Sequence of chain 1.B:
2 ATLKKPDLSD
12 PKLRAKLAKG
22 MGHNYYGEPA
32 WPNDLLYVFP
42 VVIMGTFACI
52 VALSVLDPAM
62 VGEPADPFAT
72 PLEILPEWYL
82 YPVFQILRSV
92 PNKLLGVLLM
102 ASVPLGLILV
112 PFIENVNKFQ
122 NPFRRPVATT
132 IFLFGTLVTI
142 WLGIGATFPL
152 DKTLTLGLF

This small molecule binds to this protein.
Small molecule (SMILES): CC(=O)OC[C@@H](O)CO[C@@H]1O[C@H](CS(=O)(=O)O)[C@@H](O)[C@H](O)[C@H]1O

Sequence of chain 1.D:
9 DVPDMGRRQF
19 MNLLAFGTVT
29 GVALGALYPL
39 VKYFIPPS

Binding-site contacts:
Ligand atom S contacts residue ARG16 of chain 1.D at 4.0 Å.
Ligand atom O7 contacts residue VAL279 of chain 1.C at 3.7 Å.
Ligand atom O7 contacts residue GLN278 of chain 1.C at 4.2 Å.
Ligand atom O48 contacts residue ASN20 of chain 1.D at 3.5 Å (h-bond).
Ligand atom O9 contacts residue ASN20 of chain 1.D at 3.3 Å (h-bond).
Ligand atom C3 contacts residue UMQ1 of chain 1.P at 3.5 Å.
Ligand atom O7 contacts residue TYR38 of chain 1.B at 4.3 Å.
Ligand atom O8 contacts residue ARG16 of chain 1.D at 3.4 Å (salt-bridge).
Ligand atom C2 contacts residue TRP32 of chain 1.B at 4.1 Å (hydrophobic).
Ligand atom C24 contacts residue PHE24 of chain 1.D at 3.3 Å (hydrophobic).
Ligand atom C2 contacts residue LEU37 of chain 1.B at 4.3 Å (hydrophobic).
Ligand atom O2 contacts residue TRP32 of chain 1.B at 4.1 Å.
Ligand atom C4 contacts residue PRO33 of chain 1.B at 3.7 Å (hydrophobic).
Ligand atom O2 contacts residue UMQ1 of chain 1.P at 3.4 Å.
Ligand atom O3 contacts residue UMQ1 of chain 1.P at 3.6 Å.
Ligand atom C4 contacts residue UMQ1 of chain 1.P at 3.6 Å.
Ligand atom O9 contacts residue TYR38 of chain 1.B at 4.4 Å.
Ligand atom O3 contacts residue PRO33 of chain 1.B at 4.1 Å.
Ligand atom O5 contacts residue LEU37 of chain 1.B at 4.1 Å.
Ligand atom O7 contacts residue LYS275 of chain 1.C at 3.1 Å (salt-bridge).
Ligand atom O4 contacts residue PRO33 of chain 1.B at 3.7 Å.
Ligand atom O4 contacts residue UMQ1 of chain 1.P at 2.3 Å (h-bond).
Ligand atom C5 contacts residue TYR38 of chain 1.B at 3.5 Å (hydrophobic).
Ligand atom O9 contacts residue ARG16 of chain 1.D at 4.4 Å.
Ligand atom O8 contacts residue LYS275 of chain 1.C at 4.4 Å.
Ligand atom C2 contacts residue UMQ1 of chain 1.P at 4.0 Å.
Ligand atom S contacts residue LYS275 of chain 1.C at 3.9 Å.
Ligand atom O9 contacts residue LYS275 of chain 1.C at 3.2 Å (salt-bridge).
Ligand atom C3 contacts residue TRP32 of chain 1.B at 4.1 Å (hydrophobic).
Ligand atom O5 contacts residue TYR38 of chain 1.B at 3.5 Å (h-bond).
Ligand atom O3 contacts residue TRP32 of chain 1.B at 2.9 Å (h-bond).
Ligand atom O7 contacts residue ARG16 of chain 1.D at 3.7 Å.
Ligand atom C4 contacts residue TYR38 of chain 1.B at 4.3 Å (hydrophobic).
Ligand atom C24 contacts residue ASN20 of chain 1.D at 3.9 Å.
Ligand atom C23 contacts residue ASN20 of chain 1.D at 3.8 Å.

Sequence of chain 1.C:
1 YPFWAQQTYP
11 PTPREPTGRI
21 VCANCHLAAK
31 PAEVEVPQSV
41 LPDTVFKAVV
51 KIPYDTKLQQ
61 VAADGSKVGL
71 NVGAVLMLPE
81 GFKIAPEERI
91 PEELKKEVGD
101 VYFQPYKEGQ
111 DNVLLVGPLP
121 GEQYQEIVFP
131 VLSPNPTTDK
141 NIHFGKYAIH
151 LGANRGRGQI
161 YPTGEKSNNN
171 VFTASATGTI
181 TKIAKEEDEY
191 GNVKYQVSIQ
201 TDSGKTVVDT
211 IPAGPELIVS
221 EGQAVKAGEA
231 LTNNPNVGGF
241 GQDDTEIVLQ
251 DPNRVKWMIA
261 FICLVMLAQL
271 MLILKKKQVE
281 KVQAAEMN